Sequence of chain 39.E:
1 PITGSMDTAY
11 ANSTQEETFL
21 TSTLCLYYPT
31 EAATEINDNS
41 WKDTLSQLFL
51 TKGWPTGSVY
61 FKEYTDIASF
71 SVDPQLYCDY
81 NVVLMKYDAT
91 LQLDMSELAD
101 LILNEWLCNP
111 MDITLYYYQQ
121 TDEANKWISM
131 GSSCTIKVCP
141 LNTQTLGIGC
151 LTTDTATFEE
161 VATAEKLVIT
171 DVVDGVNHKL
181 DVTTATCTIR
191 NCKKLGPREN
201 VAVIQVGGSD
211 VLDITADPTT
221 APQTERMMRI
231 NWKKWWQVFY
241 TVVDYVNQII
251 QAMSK

Binding-site contacts:
Ligand atom C2 contacts residue ASN12 of chain 39.E at 3.3 Å.
Ligand atom O5 contacts residue ASN12 of chain 39.E at 2.7 Å (h-bond).
Ligand atom C1 contacts residue ASN12 of chain 39.E at 2.2 Å.
Ligand atom N2 contacts residue ASN12 of chain 39.E at 3.8 Å.
Ligand atom C5 contacts residue ASN12 of chain 39.E at 4.1 Å.
Ligand atom O7 contacts residue ASN12 of chain 39.E at 3.6 Å.
Ligand atom C7 contacts residue ASN12 of chain 39.E at 3.9 Å.

This small molecule binds to this protein.
Small molecule (SMILES): CC(=O)N[C@H]1[C@H](O[C@H]2[C@H](O)[C@@H](NC(C)=O)CO[C@@H]2CO)O[C@H](CO)[C@@H](O)[C@@H]1O